Binding-site contacts:
Ligand atom C1 contacts residue ASN79 of chain 1.H at 1.4 Å.
Ligand atom C2 contacts residue GLU78 of chain 1.H at 3.3 Å.
Ligand atom C6 contacts residue GLU78 of chain 1.H at 3.9 Å.
Ligand atom O6 contacts residue ASN79 of chain 1.H at 4.4 Å.
Ligand atom O6 contacts residue SER23 of chain 1.G at 3.3 Å.
Ligand atom O5 contacts residue GLY22 of chain 1.G at 3.1 Å (h-bond).
Ligand atom C1 contacts residue GLY22 of chain 1.G at 3.3 Å.
Ligand atom C1 contacts residue GLU78 of chain 1.H at 3.6 Å.
Ligand atom N2 contacts residue ASN79 of chain 1.H at 2.5 Å (h-bond).
Ligand atom O7 contacts residue GLU78 of chain 1.H at 4.4 Å.
Ligand atom O7 contacts residue ASN79 of chain 1.H at 4.1 Å.
Ligand atom C3 contacts residue GLU78 of chain 1.H at 3.8 Å.
Ligand atom C3 contacts residue ASN79 of chain 1.H at 3.9 Å.
Ligand atom C5 contacts residue GLY22 of chain 1.G at 4.1 Å.
Ligand atom C6 contacts residue GLY22 of chain 1.G at 4.4 Å.
Ligand atom O3 contacts residue GLU78 of chain 1.H at 4.2 Å.
Ligand atom C5 contacts residue ASN79 of chain 1.H at 3.6 Å.
Ligand atom C4 contacts residue GLU78 of chain 1.H at 3.4 Å.
Ligand atom C4 contacts residue ASN79 of chain 1.H at 4.3 Å.
Ligand atom O5 contacts residue ASN79 of chain 1.H at 2.3 Å (h-bond).
Ligand atom O6 contacts residue GLU78 of chain 1.H at 3.7 Å.
Ligand atom O5 contacts residue SER23 of chain 1.G at 4.5 Å.
Ligand atom O6 contacts residue GLY22 of chain 1.G at 3.7 Å.
Ligand atom C6 contacts residue SER23 of chain 1.G at 3.9 Å.
Ligand atom C2 contacts residue ASN79 of chain 1.H at 2.6 Å.
Ligand atom C5 contacts residue GLU78 of chain 1.H at 3.6 Å.
Ligand atom C8 contacts residue ASN79 of chain 1.H at 3.4 Å.
Ligand atom O5 contacts residue GLU78 of chain 1.H at 3.0 Å (salt-bridge).
Ligand atom C7 contacts residue ASN79 of chain 1.H at 3.2 Å.

This small molecule binds to this protein.
Small molecule (SMILES): CC(=O)N[C@@H]1[C@@H](O)[C@H](O)[C@@H](CO)O[C@H]1O

Sequence of chain 1.G:
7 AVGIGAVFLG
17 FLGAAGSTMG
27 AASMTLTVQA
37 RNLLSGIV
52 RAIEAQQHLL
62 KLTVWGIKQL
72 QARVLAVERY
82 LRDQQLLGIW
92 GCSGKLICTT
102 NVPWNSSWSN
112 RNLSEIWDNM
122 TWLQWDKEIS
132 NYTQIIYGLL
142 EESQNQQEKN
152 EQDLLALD

Sequence of chain 1.H:
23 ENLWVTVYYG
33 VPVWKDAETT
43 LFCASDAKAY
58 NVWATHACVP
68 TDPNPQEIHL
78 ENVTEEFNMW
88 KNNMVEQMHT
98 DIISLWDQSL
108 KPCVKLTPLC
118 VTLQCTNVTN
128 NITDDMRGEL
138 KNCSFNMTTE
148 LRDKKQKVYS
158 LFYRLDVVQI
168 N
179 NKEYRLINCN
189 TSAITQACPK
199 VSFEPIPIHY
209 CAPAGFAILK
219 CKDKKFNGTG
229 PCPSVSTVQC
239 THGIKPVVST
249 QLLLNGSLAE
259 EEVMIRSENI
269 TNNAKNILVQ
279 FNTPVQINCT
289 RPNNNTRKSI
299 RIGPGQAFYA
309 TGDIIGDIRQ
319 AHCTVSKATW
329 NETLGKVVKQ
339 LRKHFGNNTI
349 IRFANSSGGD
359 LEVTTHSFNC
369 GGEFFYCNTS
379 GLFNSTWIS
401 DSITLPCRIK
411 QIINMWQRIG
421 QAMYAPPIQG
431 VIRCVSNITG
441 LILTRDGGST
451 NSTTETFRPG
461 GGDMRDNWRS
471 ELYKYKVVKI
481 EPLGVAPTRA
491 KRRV